Binding-site contacts:
Ligand atom CD1 contacts residue GLN69 of chain 2.A at 3.8 Å.
Ligand atom CA contacts residue GLU225 of chain 2.A at 3.5 Å.
Ligand atom CD2 contacts residue LEU73 of chain 2.A at 3.7 Å (hydrophobic).
Ligand atom O contacts residue LYS56 of chain 2.A at 2.8 Å (salt-bridge).
Ligand atom CB contacts residue LEU66 of chain 2.A at 3.8 Å (hydrophobic).
Ligand atom CB contacts residue GLU225 of chain 2.A at 3.7 Å.
Ligand atom C contacts residue LYS56 of chain 2.A at 3.6 Å.
Ligand atom C contacts residue VAL52 of chain 2.A at 4.0 Å (hydrophobic).
Ligand atom C contacts residue LYS56 of chain 2.A at 3.5 Å.
Ligand atom CE1 contacts residue ASP67 of chain 2.A at 3.8 Å.
Ligand atom CD1 contacts residue VAL52 of chain 2.A at 3.8 Å (hydrophobic).
Ligand atom CD1 contacts residue PHE49 of chain 2.A at 3.5 Å (hydrophobic).
Ligand atom CD2 contacts residue GLN69 of chain 2.A at 3.9 Å.
Ligand atom CB contacts residue GLU225 of chain 2.A at 3.8 Å.
Ligand atom CD2 contacts residue MET226 of chain 2.A at 3.9 Å (hydrophobic).
Ligand atom CB contacts residue VAL52 of chain 2.A at 4.0 Å (hydrophobic).
Ligand atom CG2 contacts residue GLU225 of chain 2.A at 3.0 Å.
Ligand atom O contacts residue GLU225 of chain 2.A at 3.8 Å.
Ligand atom N contacts residue GLU225 of chain 2.A at 3.0 Å (salt-bridge).
Ligand atom CD1 contacts residue VAL70 of chain 2.A at 3.9 Å (hydrophobic).
Ligand atom CD1 contacts residue PHE49 of chain 2.A at 3.7 Å (hydrophobic).
Ligand atom O contacts residue LYS56 of chain 2.A at 2.3 Å (salt-bridge).
Ligand atom CG2 contacts residue PHE222 of chain 2.A at 3.7 Å (hydrophobic).
Ligand atom C contacts residue GLU225 of chain 2.A at 3.7 Å.
Ligand atom CD2 contacts residue VAL70 of chain 2.A at 3.7 Å (hydrophobic).
Ligand atom CD2 contacts residue VAL52 of chain 2.A at 3.5 Å (hydrophobic).
Ligand atom CE1 contacts residue VAL70 of chain 2.A at 3.7 Å (hydrophobic).
Ligand atom N contacts residue GLU225 of chain 2.A at 2.9 Å (salt-bridge).
Ligand atom CD1 contacts residue LEU73 of chain 2.A at 3.7 Å (hydrophobic).
Ligand atom CG contacts residue VAL70 of chain 2.A at 4.0 Å (hydrophobic).
Ligand atom NE2 contacts residue VAL70 of chain 2.A at 3.4 Å.
Ligand atom N contacts residue GLU225 of chain 2.A at 3.2 Å (salt-bridge).
Ligand atom CD2 contacts residue ARG74 of chain 2.A at 3.8 Å.
Ligand atom CD1 contacts residue PHE222 of chain 2.A at 3.4 Å (hydrophobic).
Ligand atom O contacts residue VAL52 of chain 2.A at 3.9 Å.
Ligand atom ND1 contacts residue VAL70 of chain 2.A at 4.0 Å.
Ligand atom CD1 contacts residue LEU66 of chain 2.A at 4.0 Å (hydrophobic).
Ligand atom CD2 contacts residue VAL70 of chain 2.A at 3.6 Å (hydrophobic).
Ligand atom CA contacts residue LYS56 of chain 2.A at 3.5 Å.
Ligand atom CA contacts residue GLU225 of chain 2.A at 3.9 Å.

Sequence of chain 2.A:
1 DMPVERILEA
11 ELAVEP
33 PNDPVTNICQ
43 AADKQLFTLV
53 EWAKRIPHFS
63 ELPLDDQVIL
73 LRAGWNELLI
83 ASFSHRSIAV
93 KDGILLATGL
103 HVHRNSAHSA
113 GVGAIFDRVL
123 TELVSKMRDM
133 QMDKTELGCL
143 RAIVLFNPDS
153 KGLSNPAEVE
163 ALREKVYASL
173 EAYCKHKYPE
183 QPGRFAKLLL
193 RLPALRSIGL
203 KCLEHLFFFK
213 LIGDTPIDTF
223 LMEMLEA

The small molecule below binds the protein below.
Small molecule (SMILES): CC[C@H](C)[C@H](NC(=O)[C@H](CCCCN)NC(=O)[C@H](CC1=NC=NC1)NC(=O)[C@@H](N)CCCCN)C(=O)N[C@@H](CC(C)C)C(=O)N[C@@H](CC1=NC=NC1)C(=O)N[C@@H](CCCN=C(N)N)C(=O)N[C@@H](CC(C)C)C(=O)N[C@@H](CC(C)C)C(=O)N[C@@H](CCC(N)=O)C(=O)N[C@@H](CC(=O)O)C(=O)N[C@H](C=O)CO